This small molecule binds to this protein.
Small molecule (SMILES): Cc1ncsc1-c1ccc([C@H](CO[C@H](C)CN2CCC(c3ccc4c(c3)n(C3CCCC3)c3nc(=O)c5c(Br)cccc5n43)CC2)NC(=O)[C@@H]2C[C@@H](O)CN2C(=O)[C@@H](NC(=O)C2(N(C)C)CC2)C(C)(C)C)cc1

Sequence of chain 1.D:
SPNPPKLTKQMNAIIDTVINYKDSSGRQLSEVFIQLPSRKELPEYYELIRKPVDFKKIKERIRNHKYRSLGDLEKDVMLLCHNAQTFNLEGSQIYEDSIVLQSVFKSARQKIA

Sequence of chain 1.C:
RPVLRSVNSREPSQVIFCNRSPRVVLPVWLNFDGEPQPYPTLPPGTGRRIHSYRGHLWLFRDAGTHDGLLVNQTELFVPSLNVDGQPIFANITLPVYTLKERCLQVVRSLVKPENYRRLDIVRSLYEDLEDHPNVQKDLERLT

Binding-site contacts:
Ligand atom C52 contacts residue VAL38 of chain 1.D at 3.3 Å (hydrophobic).
Ligand atom C24 contacts residue TYR61 of chain 1.C at 3.5 Å (hydrophobic).
Ligand atom C55 contacts residue TYR51 of chain 1.D at 3.4 Å (hydrophobic).
Ligand atom C63 contacts residue HIS59 of chain 1.C at 3.4 Å.
Ligand atom C40 contacts residue PRO43 of chain 1.D at 3.5 Å (hydrophobic).
Ligand atom C31 contacts residue GLU47 of chain 1.D at 3.3 Å.
Ligand atom O12 contacts residue TYR61 of chain 1.C at 3.4 Å.
Ligand atom N1 contacts residue HIS59 of chain 1.C at 3.0 Å (h-bond).
Ligand atom O42 contacts residue ASN94 of chain 1.D at 3.4 Å (h-bond).
Ligand atom O42 contacts residue TYR51 of chain 1.D at 2.7 Å (h-bond).
Ligand atom C29 contacts residue ASN94 of chain 1.D at 3.6 Å.
Ligand atom C70 contacts residue PRO48 of chain 1.C at 3.1 Å (hydrophobic).
Ligand atom C15 contacts residue TYR47 of chain 1.C at 3.5 Å (hydrophobic).
Ligand atom N47 contacts residue ASN94 of chain 1.D at 3.2 Å (h-bond).
Ligand atom O42 contacts residue ALA90 of chain 1.D at 3.2 Å.
Ligand atom C5 contacts residue TYR47 of chain 1.C at 3.5 Å (hydrophobic).
Ligand atom C48 contacts residue ILE100 of chain 1.D at 3.3 Å (hydrophobic).
Ligand atom C46 contacts residue TYR51 of chain 1.D at 3.3 Å (hydrophobic).
Ligand atom C50 contacts residue TYR51 of chain 1.D at 3.5 Å (hydrophobic).
Ligand atom BR1 contacts residue TYR51 of chain 1.D at 3.3 Å.
Ligand atom N47 contacts residue ILE100 of chain 1.D at 3.3 Å.
Ligand atom C54 contacts residue VAL59 of chain 1.D at 3.5 Å (hydrophobic).
Ligand atom C52 contacts residue GLN41 of chain 1.D at 3.3 Å.
Ligand atom O20 contacts residue HIS64 of chain 1.C at 3.2 Å.
Ligand atom O3 contacts residue SER60 of chain 1.C at 2.7 Å (h-bond).
Ligand atom C23 contacts residue TYR61 of chain 1.C at 3.4 Å (hydrophobic).
Ligand atom BR1 contacts residue LEU86 of chain 1.D at 3.1 Å.
Ligand atom C29 contacts residue LEU48 of chain 1.D at 3.6 Å (hydrophobic).
Ligand atom O2 contacts residue TYR47 of chain 1.C at 2.7 Å (h-bond).
Ligand atom C4 contacts residue TYR47 of chain 1.C at 3.5 Å (hydrophobic).
Ligand atom C10 contacts residue TYR61 of chain 1.C at 3.6 Å (hydrophobic).
Ligand atom C5 contacts residue TRP66 of chain 1.C at 3.5 Å (hydrophobic).
Ligand atom C9 contacts residue HIS64 of chain 1.C at 3.5 Å.
Ligand atom O20 contacts residue PHE40 of chain 1.C at 3.5 Å.
Ligand atom N69 contacts residue ARG56 of chain 1.C at 2.9 Å (salt-bridge).
Ligand atom C40 contacts residue GLN41 of chain 1.D at 3.5 Å.
Ligand atom C36 contacts residue ASN94 of chain 1.D at 3.3 Å.
Ligand atom C53 contacts residue PHE39 of chain 1.D at 3.6 Å (hydrophobic).
Ligand atom C8 contacts residue TRP37 of chain 1.C at 3.5 Å (hydrophobic).
Ligand atom O3 contacts residue HIS64 of chain 1.C at 2.7 Å (h-bond).